A protein and the small-molecule ligand that binds it are described below.
Small molecule (SMILES): O=C(O)[C@@](O)(COP(=O)(O)O)[C@H](O)[C@H](O)COP(=O)(O)O

Sequence of chain 1.G:
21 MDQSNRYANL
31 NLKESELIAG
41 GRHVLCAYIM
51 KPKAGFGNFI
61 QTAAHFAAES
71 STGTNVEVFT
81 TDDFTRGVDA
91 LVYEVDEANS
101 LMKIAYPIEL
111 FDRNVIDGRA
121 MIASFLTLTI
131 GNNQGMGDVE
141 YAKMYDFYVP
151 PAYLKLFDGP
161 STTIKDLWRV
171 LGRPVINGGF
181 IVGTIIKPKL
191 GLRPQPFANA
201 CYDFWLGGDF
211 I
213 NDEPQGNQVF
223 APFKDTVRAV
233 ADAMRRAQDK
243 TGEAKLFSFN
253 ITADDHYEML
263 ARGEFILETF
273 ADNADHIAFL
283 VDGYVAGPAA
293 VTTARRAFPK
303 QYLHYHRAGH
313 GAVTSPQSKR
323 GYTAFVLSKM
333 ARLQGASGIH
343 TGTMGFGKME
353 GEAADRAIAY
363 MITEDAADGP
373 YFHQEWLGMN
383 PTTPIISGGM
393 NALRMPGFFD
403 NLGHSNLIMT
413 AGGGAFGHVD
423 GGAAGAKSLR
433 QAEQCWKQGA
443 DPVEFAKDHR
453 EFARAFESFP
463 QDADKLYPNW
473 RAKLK

Sequence of chain 1.H:
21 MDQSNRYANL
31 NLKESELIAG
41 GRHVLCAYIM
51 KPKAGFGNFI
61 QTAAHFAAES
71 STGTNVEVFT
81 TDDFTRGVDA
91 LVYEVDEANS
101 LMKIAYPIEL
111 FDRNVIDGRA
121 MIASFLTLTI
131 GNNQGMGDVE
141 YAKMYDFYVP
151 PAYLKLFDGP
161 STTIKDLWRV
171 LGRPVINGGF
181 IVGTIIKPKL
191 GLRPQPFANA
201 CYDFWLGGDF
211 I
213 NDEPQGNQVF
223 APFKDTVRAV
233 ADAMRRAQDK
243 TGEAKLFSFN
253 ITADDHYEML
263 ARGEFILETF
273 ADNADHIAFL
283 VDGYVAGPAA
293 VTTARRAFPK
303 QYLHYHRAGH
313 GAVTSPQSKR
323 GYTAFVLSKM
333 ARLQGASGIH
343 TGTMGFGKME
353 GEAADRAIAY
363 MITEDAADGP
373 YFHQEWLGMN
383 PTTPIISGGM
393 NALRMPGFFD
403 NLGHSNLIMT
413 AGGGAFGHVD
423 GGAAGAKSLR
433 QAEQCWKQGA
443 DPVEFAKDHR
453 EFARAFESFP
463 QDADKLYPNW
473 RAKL

Binding-site contacts:
Ligand atom O5P contacts residue HIS342 of chain 1.G at 2.8 Å (h-bond).
Ligand atom C3 contacts residue MG1 of chain 1.Z at 3.0 Å.
Ligand atom O6 contacts residue LYS189 of chain 1.G at 2.7 Å (salt-bridge).
Ligand atom O1 contacts residue ILE185 of chain 1.G at 3.6 Å.
Ligand atom O3 contacts residue HIS308 of chain 1.G at 2.8 Å (h-bond).
Ligand atom O1 contacts residue LYS187 of chain 1.G at 3.0 Å (salt-bridge).
Ligand atom O3 contacts residue ASN132 of chain 1.H at 3.0 Å (h-bond).
Ligand atom C contacts residue ASN132 of chain 1.H at 3.4 Å.
Ligand atom O1P contacts residue LYS187 of chain 1.G at 3.2 Å.
Ligand atom C3 contacts residue KCX212 of chain 1.G at 3.1 Å.
Ligand atom O6 contacts residue MG1 of chain 1.Z at 2.2 Å.
Ligand atom O2 contacts residue ILE185 of chain 1.G at 3.5 Å.
Ligand atom O7 contacts residue LYS350 of chain 1.G at 2.9 Å (salt-bridge).
Ligand atom O6 contacts residue ASP214 of chain 1.G at 3.1 Å (salt-bridge).
Ligand atom O2 contacts residue MG1 of chain 1.Z at 2.1 Å.
Ligand atom O6 contacts residue LYS187 of chain 1.G at 3.1 Å (salt-bridge).
Ligand atom O4P contacts residue ARG309 of chain 1.G at 2.9 Å (salt-bridge).
Ligand atom O2 contacts residue LYS187 of chain 1.G at 3.2 Å (salt-bridge).
Ligand atom O3 contacts residue MG1 of chain 1.Z at 2.2 Å.
Ligand atom O6 contacts residue GLU215 of chain 1.G at 3.2 Å (salt-bridge).
Ligand atom C contacts residue MG1 of chain 1.Z at 2.8 Å.
Ligand atom O1P contacts residue THR74 of chain 1.H at 2.7 Å (h-bond).
Ligand atom O2 contacts residue KCX212 of chain 1.G at 2.9 Å (h-bond).
Ligand atom O3P contacts residue THR74 of chain 1.H at 3.5 Å (h-bond).
Ligand atom O1P contacts residue GLY415 of chain 1.G at 2.9 Å (h-bond).
Ligand atom O6 contacts residue ASN132 of chain 1.H at 3.1 Å (h-bond).
Ligand atom C contacts residue LYS187 of chain 1.G at 3.3 Å.
Ligand atom O3 contacts residue GLU215 of chain 1.G at 2.9 Å (salt-bridge).
Ligand atom O5P contacts residue SER389 of chain 1.G at 3.2 Å (h-bond).
Ligand atom C2 contacts residue MG1 of chain 1.Z at 2.8 Å.
Ligand atom O2P contacts residue GLY414 of chain 1.G at 2.9 Å (h-bond).
Ligand atom C1 contacts residue SER389 of chain 1.G at 3.5 Å.
Ligand atom O7 contacts residue GLU69 of chain 1.H at 3.5 Å (salt-bridge).
Ligand atom O4 contacts residue SER389 of chain 1.G at 3.0 Å (h-bond).
Ligand atom O4 contacts residue GLY390 of chain 1.G at 3.1 Å (h-bond).
Ligand atom O3P contacts residue LYS350 of chain 1.G at 2.8 Å (salt-bridge).
Ligand atom O3P contacts residue GLY391 of chain 1.G at 2.8 Å (h-bond).
Ligand atom O6P contacts residue ARG309 of chain 1.G at 2.9 Å (salt-bridge).
Ligand atom O3 contacts residue KCX212 of chain 1.G at 3.0 Å (h-bond).
Ligand atom O2 contacts residue ASP214 of chain 1.G at 3.3 Å (salt-bridge).